The small molecule below binds the protein below.
Small molecule (SMILES): CC(=O)N[C@@H]1[C@@H](O)[C@H](O)[C@@H](CO)O[C@H]1O

Binding-site contacts:
Ligand atom C7 contacts residue ASN30 of chain 1.A at 3.1 Å.
Ligand atom C5 contacts residue ASN30 of chain 1.A at 3.7 Å.
Ligand atom O7 contacts residue ASN30 of chain 1.A at 2.9 Å (h-bond).
Ligand atom C4 contacts residue ASN30 of chain 1.A at 4.2 Å.
Ligand atom O6 contacts residue ASN30 of chain 1.A at 4.1 Å.
Ligand atom C6 contacts residue ASP215 of chain 1.A at 4.1 Å.
Ligand atom O5 contacts residue ASN30 of chain 1.A at 2.4 Å (h-bond).
Ligand atom C2 contacts residue ASN30 of chain 1.A at 2.5 Å.
Ligand atom C8 contacts residue ASN30 of chain 1.A at 4.3 Å.
Ligand atom N2 contacts residue ASN30 of chain 1.A at 2.9 Å (h-bond).
Ligand atom C1 contacts residue ASN30 of chain 1.A at 1.4 Å.
Ligand atom C6 contacts residue ASN30 of chain 1.A at 4.4 Å.
Ligand atom C3 contacts residue ASN30 of chain 1.A at 3.8 Å.
Ligand atom O6 contacts residue THR29 of chain 1.A at 4.0 Å.
Ligand atom O6 contacts residue ASP215 of chain 1.A at 3.9 Å.

Sequence of chain 1.A:
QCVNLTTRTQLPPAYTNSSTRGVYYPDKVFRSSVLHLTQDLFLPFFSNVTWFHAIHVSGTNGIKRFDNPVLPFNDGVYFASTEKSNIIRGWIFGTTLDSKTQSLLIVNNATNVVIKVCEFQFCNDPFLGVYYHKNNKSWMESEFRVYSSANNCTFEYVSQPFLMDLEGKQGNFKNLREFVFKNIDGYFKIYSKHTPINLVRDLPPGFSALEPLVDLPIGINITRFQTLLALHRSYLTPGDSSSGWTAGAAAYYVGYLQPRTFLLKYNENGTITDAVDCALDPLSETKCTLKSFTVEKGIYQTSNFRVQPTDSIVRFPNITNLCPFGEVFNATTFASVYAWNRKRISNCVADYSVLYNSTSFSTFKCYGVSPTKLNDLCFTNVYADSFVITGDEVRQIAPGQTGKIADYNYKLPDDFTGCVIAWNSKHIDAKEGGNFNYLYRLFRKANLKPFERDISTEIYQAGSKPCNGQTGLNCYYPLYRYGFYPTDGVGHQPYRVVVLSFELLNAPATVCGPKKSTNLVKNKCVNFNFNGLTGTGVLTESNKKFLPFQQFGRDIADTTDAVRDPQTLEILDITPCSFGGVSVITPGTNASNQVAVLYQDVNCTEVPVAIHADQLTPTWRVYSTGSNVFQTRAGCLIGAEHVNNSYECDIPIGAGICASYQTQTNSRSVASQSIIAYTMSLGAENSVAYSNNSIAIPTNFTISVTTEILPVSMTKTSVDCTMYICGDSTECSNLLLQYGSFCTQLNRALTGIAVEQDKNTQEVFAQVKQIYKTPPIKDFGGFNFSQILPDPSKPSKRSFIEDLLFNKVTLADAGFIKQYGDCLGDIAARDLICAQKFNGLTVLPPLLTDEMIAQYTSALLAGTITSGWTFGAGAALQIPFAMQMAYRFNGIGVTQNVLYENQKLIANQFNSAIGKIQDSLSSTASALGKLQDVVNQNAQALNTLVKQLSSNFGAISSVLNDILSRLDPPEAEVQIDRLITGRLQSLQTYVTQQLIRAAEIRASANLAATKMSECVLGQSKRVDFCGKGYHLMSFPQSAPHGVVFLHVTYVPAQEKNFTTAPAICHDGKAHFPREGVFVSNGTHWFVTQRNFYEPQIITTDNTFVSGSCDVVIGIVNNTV